Sequence of chain 1.B:
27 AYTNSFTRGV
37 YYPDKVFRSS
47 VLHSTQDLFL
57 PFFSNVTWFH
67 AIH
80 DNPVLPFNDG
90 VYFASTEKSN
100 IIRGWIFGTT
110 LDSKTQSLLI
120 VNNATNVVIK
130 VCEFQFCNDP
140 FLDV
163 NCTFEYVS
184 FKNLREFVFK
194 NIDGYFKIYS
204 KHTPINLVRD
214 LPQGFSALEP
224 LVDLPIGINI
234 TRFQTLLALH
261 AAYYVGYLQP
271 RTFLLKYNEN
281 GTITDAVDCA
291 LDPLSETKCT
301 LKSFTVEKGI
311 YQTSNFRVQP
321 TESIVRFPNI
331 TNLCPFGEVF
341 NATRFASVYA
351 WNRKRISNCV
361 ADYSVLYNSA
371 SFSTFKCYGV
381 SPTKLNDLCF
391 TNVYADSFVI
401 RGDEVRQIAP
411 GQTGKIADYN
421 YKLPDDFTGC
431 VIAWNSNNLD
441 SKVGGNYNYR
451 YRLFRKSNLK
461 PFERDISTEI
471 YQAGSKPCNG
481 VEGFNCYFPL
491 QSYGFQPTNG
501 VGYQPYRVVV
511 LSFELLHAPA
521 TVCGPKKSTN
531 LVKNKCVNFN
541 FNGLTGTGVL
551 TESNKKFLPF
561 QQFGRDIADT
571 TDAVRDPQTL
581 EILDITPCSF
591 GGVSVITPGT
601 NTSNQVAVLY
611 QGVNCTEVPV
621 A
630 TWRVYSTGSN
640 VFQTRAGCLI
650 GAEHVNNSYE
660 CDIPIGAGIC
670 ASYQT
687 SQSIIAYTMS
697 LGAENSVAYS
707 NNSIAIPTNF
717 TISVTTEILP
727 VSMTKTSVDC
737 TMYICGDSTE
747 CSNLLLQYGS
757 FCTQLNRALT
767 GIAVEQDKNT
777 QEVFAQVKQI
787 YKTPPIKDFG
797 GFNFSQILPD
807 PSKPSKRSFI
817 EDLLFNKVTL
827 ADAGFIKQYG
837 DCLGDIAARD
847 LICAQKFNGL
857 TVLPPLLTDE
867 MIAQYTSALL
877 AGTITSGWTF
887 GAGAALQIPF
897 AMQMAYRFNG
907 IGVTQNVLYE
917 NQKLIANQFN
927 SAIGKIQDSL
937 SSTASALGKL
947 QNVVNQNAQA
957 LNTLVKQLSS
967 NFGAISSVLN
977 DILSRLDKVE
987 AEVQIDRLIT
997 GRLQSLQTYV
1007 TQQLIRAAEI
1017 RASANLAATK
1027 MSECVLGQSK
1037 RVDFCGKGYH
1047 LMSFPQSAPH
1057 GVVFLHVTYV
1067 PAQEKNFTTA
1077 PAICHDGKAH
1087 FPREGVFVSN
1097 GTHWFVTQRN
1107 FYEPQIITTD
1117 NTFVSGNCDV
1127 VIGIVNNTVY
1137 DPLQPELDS

Binding-site contacts:
Ligand atom C5 contacts residue HIS1099 of chain 1.B at 3.6 Å.
Ligand atom C3 contacts residue THR1098 of chain 1.B at 3.5 Å.
Ligand atom C4 contacts residue ASN1096 of chain 1.B at 4.2 Å.
Ligand atom C1 contacts residue HIS1099 of chain 1.B at 3.7 Å.
Ligand atom C4 contacts residue HIS1099 of chain 1.B at 3.9 Å.
Ligand atom O7 contacts residue HIS1099 of chain 1.B at 3.6 Å.
Ligand atom O3 contacts residue THR1098 of chain 1.B at 4.3 Å.
Ligand atom N2 contacts residue THR1098 of chain 1.B at 2.9 Å (h-bond).
Ligand atom N2 contacts residue ASN1096 of chain 1.B at 2.9 Å (h-bond).
Ligand atom O7 contacts residue ASN1096 of chain 1.B at 3.7 Å.
Ligand atom O5 contacts residue ASN1096 of chain 1.B at 2.3 Å (h-bond).
Ligand atom C3 contacts residue ASN1096 of chain 1.B at 3.8 Å.
Ligand atom C6 contacts residue PHE1101 of chain 1.B at 3.8 Å (hydrophobic).
Ligand atom C5 contacts residue PHE1101 of chain 1.B at 3.8 Å (hydrophobic).
Ligand atom O4 contacts residue HIS1099 of chain 1.B at 3.6 Å.
Ligand atom C7 contacts residue ASN1096 of chain 1.B at 3.5 Å.
Ligand atom C2 contacts residue HIS1099 of chain 1.B at 4.2 Å.
Ligand atom C7 contacts residue THR1098 of chain 1.B at 4.0 Å.
Ligand atom C2 contacts residue THR1098 of chain 1.B at 3.4 Å.
Ligand atom C1 contacts residue PHE1101 of chain 1.B at 4.1 Å (hydrophobic).
Ligand atom C3 contacts residue HIS1099 of chain 1.B at 3.7 Å.
Ligand atom C1 contacts residue THR1098 of chain 1.B at 3.4 Å.
Ligand atom C8 contacts residue ASN1096 of chain 1.B at 3.6 Å.
Ligand atom C1 contacts residue ASN1096 of chain 1.B at 1.4 Å.
Ligand atom O5 contacts residue HIS1099 of chain 1.B at 4.1 Å.
Ligand atom C5 contacts residue ASN1096 of chain 1.B at 3.7 Å.
Ligand atom C2 contacts residue ASN1096 of chain 1.B at 2.5 Å.
Ligand atom O5 contacts residue PHE1101 of chain 1.B at 3.6 Å.
Ligand atom C8 contacts residue THR1098 of chain 1.B at 3.8 Å.

The protein below binds the small molecule below.
Small molecule (SMILES): CC(=O)N[C@H]1[C@H](O[C@H]2[C@H](O)[C@@H](NC(C)=O)CO[C@@H]2CO)O[C@H](CO)[C@@H](O)[C@@H]1O